Binding-site contacts:
Ligand atom CZB contacts residue CYN1 of chain 1.D at 3.6 Å.
Ligand atom CBB contacts residue VAL82 of chain 1.A at 4.1 Å (hydrophobic).
Ligand atom OHA contacts residue PHE167 of chain 1.A at 4.0 Å.
Ligand atom CD2 contacts residue PHE167 of chain 1.A at 3.8 Å (hydrophobic).
Ligand atom OA contacts residue THR228 of chain 1.A at 4.0 Å.
Ligand atom OB contacts residue VAL81 of chain 1.A at 3.8 Å.
Ligand atom CB contacts residue VAL81 of chain 1.A at 3.4 Å (hydrophobic).
Ligand atom CBA contacts residue ALA232 of chain 1.A at 4.1 Å (hydrophobic).
Ligand atom OHB contacts residue ALA232 of chain 1.A at 4.0 Å.
Ligand atom NB contacts residue ASN84 of chain 1.A at 3.7 Å.
Ligand atom OA contacts residue HEM1 of chain 1.B at 3.6 Å.
Ligand atom CZA contacts residue VAL77 of chain 1.A at 3.8 Å (hydrophobic).
Ligand atom CAB contacts residue VAL81 of chain 1.A at 3.5 Å (hydrophobic).
Ligand atom CA contacts residue ASN84 of chain 1.A at 3.6 Å.
Ligand atom CE1 contacts residue PHE167 of chain 1.A at 3.6 Å (hydrophobic).
Ligand atom NB contacts residue VAL81 of chain 1.A at 3.7 Å.
Ligand atom CD1 contacts residue VAL77 of chain 1.A at 4.0 Å (hydrophobic).
Ligand atom CD3 contacts residue HEM1 of chain 1.B at 3.7 Å.
Ligand atom CB contacts residue VAL82 of chain 1.A at 3.9 Å (hydrophobic).
Ligand atom CD1 contacts residue PHE167 of chain 1.A at 3.6 Å (hydrophobic).
Ligand atom OHB contacts residue PHE167 of chain 1.A at 3.6 Å.
Ligand atom CE3 contacts residue CYN1 of chain 1.D at 3.6 Å.
Ligand atom CZA contacts residue PHE167 of chain 1.A at 3.7 Å (hydrophobic).
Ligand atom NA contacts residue VAL81 of chain 1.A at 3.7 Å.
Ligand atom CE2 contacts residue THR228 of chain 1.A at 4.0 Å.
Ligand atom CA contacts residue VAL81 of chain 1.A at 4.0 Å (hydrophobic).
Ligand atom OA contacts residue ASN84 of chain 1.A at 3.4 Å.
Ligand atom CAB contacts residue VAL82 of chain 1.A at 3.5 Å (hydrophobic).
Ligand atom OHA contacts residue ALA166 of chain 1.A at 3.3 Å.
Ligand atom OHB contacts residue ARG385 of chain 1.A at 3.0 Å (salt-bridge).
Ligand atom OHB contacts residue CYN1 of chain 1.D at 2.7 Å (h-bond).
Ligand atom CE2 contacts residue PHE167 of chain 1.A at 3.8 Å (hydrophobic).
Ligand atom CE1 contacts residue VAL77 of chain 1.A at 3.5 Å (hydrophobic).
Ligand atom CBB contacts residue MET61 of chain 1.A at 3.8 Å (hydrophobic).
Ligand atom CGA contacts residue PHE167 of chain 1.A at 3.8 Å (hydrophobic).
Ligand atom CD2 contacts residue THR228 of chain 1.A at 3.6 Å.
Ligand atom OB contacts residue VAL82 of chain 1.A at 3.5 Å.
Ligand atom NB contacts residue VAL82 of chain 1.A at 4.1 Å.
Ligand atom OHA contacts residue VAL77 of chain 1.A at 3.9 Å.
Ligand atom CE3 contacts residue HEM1 of chain 1.B at 3.9 Å.

A small-molecule ligand and the protein it binds are described below.
Small molecule (SMILES): O=C1N[C@@H](Cc2ccc(O)cc2)C(=O)N[C@H]1Cc1ccc(O)cc1

Sequence of chain 1.A:
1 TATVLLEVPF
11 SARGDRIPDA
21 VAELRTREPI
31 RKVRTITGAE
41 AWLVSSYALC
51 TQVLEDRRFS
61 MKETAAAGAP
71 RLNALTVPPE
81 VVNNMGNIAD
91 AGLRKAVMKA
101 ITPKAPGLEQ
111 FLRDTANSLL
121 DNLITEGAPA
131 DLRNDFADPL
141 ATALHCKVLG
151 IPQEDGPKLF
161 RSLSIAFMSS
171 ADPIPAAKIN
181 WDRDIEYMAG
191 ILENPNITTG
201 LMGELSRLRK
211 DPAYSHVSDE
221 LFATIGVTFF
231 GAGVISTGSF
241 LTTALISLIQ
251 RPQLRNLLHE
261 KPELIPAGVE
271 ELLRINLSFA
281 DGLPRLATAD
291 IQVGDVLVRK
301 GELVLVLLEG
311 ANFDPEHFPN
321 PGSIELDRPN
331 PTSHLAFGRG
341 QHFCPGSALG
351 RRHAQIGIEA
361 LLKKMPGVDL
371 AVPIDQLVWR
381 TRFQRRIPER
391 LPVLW